Binding-site contacts:
Ligand atom C2' contacts residue HIS415 of chain 1.HA at 3.9 Å.
Ligand atom C6 contacts residue VAL199 of chain 1.HA at 4.3 Å (hydrophobic).
Ligand atom C6 contacts residue SER417 of chain 1.HA at 4.5 Å.
Ligand atom C5 contacts residue PRO200 of chain 1.HA at 3.8 Å (hydrophobic).
Ligand atom N7 contacts residue SER417 of chain 1.HA at 4.4 Å.
Ligand atom N1 contacts residue PRO200 of chain 1.HA at 4.1 Å.
Ligand atom C6 contacts residue PRO416 of chain 1.HA at 3.0 Å (hydrophobic).
Ligand atom O1P contacts residue PRO200 of chain 1.HA at 4.1 Å.
Ligand atom P contacts residue PRO200 of chain 1.HA at 4.5 Å.
Ligand atom N9 contacts residue PRO416 of chain 1.HA at 4.2 Å.
Ligand atom C1' contacts residue PRO416 of chain 1.HA at 4.5 Å (hydrophobic).
Ligand atom N6 contacts residue GLY424 of chain 1.HA at 3.8 Å.
Ligand atom N1 contacts residue GLY424 of chain 1.HA at 3.5 Å (h-bond).
Ligand atom N7 contacts residue HIS415 of chain 1.HA at 3.8 Å.
Ligand atom N6 contacts residue PRO200 of chain 1.HA at 4.4 Å.
Ligand atom C5 contacts residue PRO416 of chain 1.HA at 3.6 Å (hydrophobic).
Ligand atom N1 contacts residue VAL199 of chain 1.HA at 3.7 Å.
Ligand atom C4 contacts residue PRO416 of chain 1.HA at 4.0 Å (hydrophobic).
Ligand atom O3P contacts residue PRO200 of chain 1.HA at 3.9 Å.
Ligand atom N6 contacts residue SER417 of chain 1.HA at 3.8 Å.
Ligand atom N7 contacts residue ASN394 of chain 1.HA at 4.3 Å.
Ligand atom C6 contacts residue PRO200 of chain 1.HA at 4.0 Å (hydrophobic).
Ligand atom C4 contacts residue PRO200 of chain 1.HA at 4.1 Å (hydrophobic).
Ligand atom N6 contacts residue VAL199 of chain 1.HA at 4.5 Å.
Ligand atom N6 contacts residue PRO416 of chain 1.HA at 3.1 Å (h-bond).
Ligand atom C2 contacts residue GLY424 of chain 1.HA at 4.1 Å.
Ligand atom C2 contacts residue PRO200 of chain 1.HA at 4.1 Å (hydrophobic).
Ligand atom C6 contacts residue GLY424 of chain 1.HA at 4.5 Å.
Ligand atom C8 contacts residue HIS415 of chain 1.HA at 3.6 Å.
Ligand atom O3P contacts residue LYS198 of chain 1.HA at 4.5 Å.
Ligand atom C2 contacts residue PRO416 of chain 1.HA at 3.9 Å (hydrophobic).
Ligand atom N1 contacts residue PRO416 of chain 1.HA at 3.2 Å (h-bond).
Ligand atom N3 contacts residue PRO416 of chain 1.HA at 4.1 Å.
Ligand atom N7 contacts residue PRO200 of chain 1.HA at 4.0 Å.
Ligand atom N3 contacts residue PRO200 of chain 1.HA at 4.2 Å.
Ligand atom N9 contacts residue PRO200 of chain 1.HA at 4.4 Å.
Ligand atom C8 contacts residue PRO200 of chain 1.HA at 4.4 Å (hydrophobic).
Ligand atom C2 contacts residue VAL199 of chain 1.HA at 4.2 Å (hydrophobic).
Ligand atom N7 contacts residue PRO416 of chain 1.HA at 4.4 Å.

The small molecule below binds the protein below.
Small molecule (SMILES): Nc1ncnc2c1ncn2[C@H]1C[C@H](O)[C@@H](COP(=O)(O)O)O1

Sequence of chain 1.HA:
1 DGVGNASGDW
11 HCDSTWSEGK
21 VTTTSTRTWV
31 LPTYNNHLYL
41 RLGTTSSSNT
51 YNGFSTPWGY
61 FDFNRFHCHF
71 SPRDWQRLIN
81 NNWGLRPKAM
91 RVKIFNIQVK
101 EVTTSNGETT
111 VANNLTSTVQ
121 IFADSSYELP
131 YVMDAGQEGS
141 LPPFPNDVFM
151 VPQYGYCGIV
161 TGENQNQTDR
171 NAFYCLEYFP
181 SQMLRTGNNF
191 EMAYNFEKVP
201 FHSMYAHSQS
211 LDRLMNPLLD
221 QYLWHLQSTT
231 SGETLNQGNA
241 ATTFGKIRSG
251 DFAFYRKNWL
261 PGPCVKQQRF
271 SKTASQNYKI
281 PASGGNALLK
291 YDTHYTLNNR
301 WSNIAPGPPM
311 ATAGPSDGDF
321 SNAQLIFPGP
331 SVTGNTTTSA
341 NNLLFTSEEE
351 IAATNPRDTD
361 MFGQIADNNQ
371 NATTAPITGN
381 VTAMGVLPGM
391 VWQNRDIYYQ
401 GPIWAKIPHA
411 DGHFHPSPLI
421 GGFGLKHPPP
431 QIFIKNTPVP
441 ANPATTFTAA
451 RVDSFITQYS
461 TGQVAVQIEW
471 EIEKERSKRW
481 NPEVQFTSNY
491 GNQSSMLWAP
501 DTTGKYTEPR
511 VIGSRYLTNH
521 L